Sequence of chain 1.B:
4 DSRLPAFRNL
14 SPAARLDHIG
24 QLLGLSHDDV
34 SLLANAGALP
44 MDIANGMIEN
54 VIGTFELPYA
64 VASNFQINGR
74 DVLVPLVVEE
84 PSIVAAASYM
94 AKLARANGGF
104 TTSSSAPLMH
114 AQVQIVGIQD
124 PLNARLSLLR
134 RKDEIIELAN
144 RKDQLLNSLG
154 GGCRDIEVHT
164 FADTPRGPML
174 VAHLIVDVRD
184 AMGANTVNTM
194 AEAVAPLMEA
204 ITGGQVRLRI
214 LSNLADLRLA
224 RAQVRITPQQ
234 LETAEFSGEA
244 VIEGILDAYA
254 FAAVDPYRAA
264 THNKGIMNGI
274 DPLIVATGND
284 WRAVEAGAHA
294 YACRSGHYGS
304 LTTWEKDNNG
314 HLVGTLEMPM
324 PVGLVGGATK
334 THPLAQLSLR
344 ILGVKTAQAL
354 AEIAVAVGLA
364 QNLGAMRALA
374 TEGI

The small molecule below binds the protein below.
Small molecule (SMILES): CC[C@H](C)C(=O)O[C@H]1C[C@@H](C)C=C2C=C[C@H](C)[C@H](CC[C@@H](O)C[C@@H](O)CC(=O)O)[C@H]21

Sequence of chain 1.A:
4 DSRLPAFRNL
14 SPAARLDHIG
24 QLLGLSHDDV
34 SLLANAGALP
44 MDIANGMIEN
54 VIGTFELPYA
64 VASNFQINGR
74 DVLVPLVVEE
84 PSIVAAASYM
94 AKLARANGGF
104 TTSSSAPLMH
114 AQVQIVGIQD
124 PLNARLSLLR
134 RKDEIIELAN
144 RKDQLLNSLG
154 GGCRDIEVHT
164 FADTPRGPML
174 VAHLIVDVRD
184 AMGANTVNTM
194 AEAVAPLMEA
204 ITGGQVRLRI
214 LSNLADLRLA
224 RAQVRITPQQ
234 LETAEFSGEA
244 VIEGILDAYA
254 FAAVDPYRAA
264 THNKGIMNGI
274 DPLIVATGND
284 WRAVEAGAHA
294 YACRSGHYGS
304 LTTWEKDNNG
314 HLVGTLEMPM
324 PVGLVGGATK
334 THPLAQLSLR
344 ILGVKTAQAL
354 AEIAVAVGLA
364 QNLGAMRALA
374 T

Binding-site contacts:
Ligand atom C25 contacts residue ILE213 of chain 1.B at 3.9 Å (hydrophobic).
Ligand atom C17 contacts residue ASN271 of chain 1.A at 4.0 Å.
Ligand atom O8 contacts residue ASN271 of chain 1.A at 3.1 Å (h-bond).
Ligand atom C10 contacts residue ARG261 of chain 1.A at 3.2 Å.
Ligand atom C8 contacts residue GLN364 of chain 1.A at 3.7 Å.
Ligand atom C29 contacts residue LEU372 of chain 1.A at 3.9 Å (hydrophobic).
Ligand atom C19 contacts residue SER85 of chain 1.A at 3.6 Å.
Ligand atom C7 contacts residue ASN271 of chain 1.A at 3.6 Å.
Ligand atom C8 contacts residue ALA89 of chain 1.A at 3.8 Å (hydrophobic).
Ligand atom O3 contacts residue LEU372 of chain 1.A at 3.8 Å.
Ligand atom C5 contacts residue ALA89 of chain 1.A at 3.8 Å (hydrophobic).
Ligand atom C11 contacts residue GLN364 of chain 1.A at 3.6 Å.
Ligand atom C10 contacts residue THR264 of chain 1.A at 3.5 Å.
Ligand atom O3 contacts residue ARG261 of chain 1.A at 2.6 Å (salt-bridge).
Ligand atom C20 contacts residue GLN364 of chain 1.A at 3.0 Å.
Ligand atom O8 contacts residue LYS267 of chain 1.A at 2.8 Å (salt-bridge).
Ligand atom O1 contacts residue ALA368 of chain 1.A at 4.1 Å.
Ligand atom C21 contacts residue ARG261 of chain 1.A at 3.7 Å.
Ligand atom O1 contacts residue ARG261 of chain 1.A at 4.0 Å.
Ligand atom C16 contacts residue ASN271 of chain 1.A at 3.2 Å.
Ligand atom C20 contacts residue SER85 of chain 1.A at 4.0 Å.
Ligand atom C6 contacts residue SER85 of chain 1.A at 4.0 Å.
Ligand atom O3 contacts residue ALA368 of chain 1.A at 4.1 Å.
Ligand atom C8 contacts residue ALA368 of chain 1.A at 3.6 Å (hydrophobic).
Ligand atom C22 contacts residue SER85 of chain 1.A at 4.0 Å.
Ligand atom C20 contacts residue ILE86 of chain 1.A at 3.8 Å (hydrophobic).
Ligand atom O1 contacts residue GLY268 of chain 1.A at 3.4 Å.
Ligand atom C18 contacts residue GLU83 of chain 1.A at 3.9 Å.
Ligand atom O8 contacts residue GLU83 of chain 1.A at 3.3 Å (salt-bridge).
Ligand atom O1 contacts residue THR264 of chain 1.A at 3.0 Å (h-bond).
Ligand atom C8 contacts residue GLY367 of chain 1.A at 4.1 Å.
Ligand atom C17 contacts residue GLY268 of chain 1.A at 4.0 Å.
Ligand atom O1 contacts residue HIS265 of chain 1.A at 3.8 Å.
Ligand atom C9 contacts residue SER85 of chain 1.A at 3.7 Å.
Ligand atom C5 contacts residue ALA368 of chain 1.A at 4.0 Å (hydrophobic).
Ligand atom C5 contacts residue GLY367 of chain 1.A at 4.0 Å.
Ligand atom C16 contacts residue GLU83 of chain 1.A at 3.6 Å.
Ligand atom O2 contacts residue THR264 of chain 1.A at 4.1 Å.
Ligand atom C7 contacts residue GLU83 of chain 1.A at 4.0 Å.
Ligand atom C21 contacts residue THR264 of chain 1.A at 3.3 Å.